Binding-site contacts:
Ligand atom CD contacts residue LEA1 of chain 1.F at 3.9 Å.
Ligand atom NE2 contacts residue TRP96 of chain 1.B at 3.4 Å.
Ligand atom CB contacts residue LEA1 of chain 1.F at 3.6 Å.
Ligand atom CB contacts residue TRP108 of chain 2.A at 3.8 Å (hydrophobic).
Ligand atom N contacts residue LEA1 of chain 1.F at 3.4 Å (h-bond).
Ligand atom CA contacts residue LEA1 of chain 1.F at 3.6 Å.
Ligand atom OE1 contacts residue TRP67 of chain 1.B at 3.7 Å.
Ligand atom N contacts residue TRP108 of chain 2.A at 3.7 Å.
Ligand atom CA contacts residue TRP108 of chain 2.A at 3.5 Å (hydrophobic).
Ligand atom O contacts residue SER33 of chain 1.B at 2.8 Å (h-bond).
Ligand atom C contacts residue LEA1 of chain 1.F at 2.8 Å.
Ligand atom CG contacts residue TYR42 of chain 1.B at 3.8 Å (hydrophobic).
Ligand atom OE1 contacts residue LEU98 of chain 1.B at 3.7 Å.
Ligand atom CD contacts residue TRP108 of chain 2.A at 3.4 Å (hydrophobic).
Ligand atom ND1 contacts residue TRP108 of chain 2.A at 4.0 Å.
Ligand atom N contacts residue LEA1 of chain 1.F at 1.3 Å.
Ligand atom CA contacts residue SER33 of chain 1.B at 3.3 Å.
Ligand atom SG contacts residue LEA1 of chain 1.F at 1.8 Å.
Ligand atom NE2 contacts residue SER76 of chain 1.B at 3.0 Å (h-bond).
Ligand atom C contacts residue SER33 of chain 1.B at 3.4 Å.
Ligand atom CB contacts residue TYR42 of chain 1.B at 3.6 Å (hydrophobic).
Ligand atom OE1 contacts residue THR78 of chain 1.B at 2.6 Å (h-bond).
Ligand atom O contacts residue LEU13 of chain 1.B at 3.3 Å.
Ligand atom CE1 contacts residue TRP67 of chain 1.B at 3.5 Å (hydrophobic).
Ligand atom CB contacts residue TRP108 of chain 2.A at 3.8 Å (hydrophobic).
Ligand atom CG contacts residue TRP67 of chain 1.B at 3.9 Å (hydrophobic).
Ligand atom NE2 contacts residue TRP67 of chain 1.B at 3.5 Å.
Ligand atom CA contacts residue LEA1 of chain 1.F at 2.4 Å.
Ligand atom CA contacts residue ALA34 of chain 1.B at 3.8 Å (hydrophobic).
Ligand atom CG contacts residue TRP67 of chain 1.B at 3.4 Å (hydrophobic).
Ligand atom CB contacts residue SER33 of chain 1.B at 3.6 Å.
Ligand atom CD2 contacts residue SER76 of chain 1.B at 3.7 Å.
Ligand atom CB contacts residue TRP67 of chain 1.B at 3.8 Å (hydrophobic).
Ligand atom CB contacts residue LEA1 of chain 1.F at 2.6 Å.
Ligand atom O contacts residue LEA1 of chain 1.F at 3.2 Å (h-bond).
Ligand atom NE2 contacts residue THR78 of chain 1.B at 3.8 Å.
Ligand atom NE2 contacts residue LEU98 of chain 1.B at 3.9 Å.
Ligand atom CG contacts residue ALA105 of chain 2.A at 3.6 Å (hydrophobic).
Ligand atom CB contacts residue TRP67 of chain 1.B at 3.8 Å (hydrophobic).
Ligand atom CD contacts residue THR78 of chain 1.B at 3.8 Å.

This protein binds this small molecule.
Small molecule (SMILES): NC(=O)CC[C@H](NC(=O)[C@@H]1CCCN1C(=O)[C@@H](N)Cc1c[nH]cn1)C(=O)NCC(=O)N1CCC[C@H]1C(=O)N1CCC[C@H]1C(=O)N[C@@H](CS)C(=O)N[C@@H](CCCC[NH3+])C(N)=O

Sequence of chain 1.B:
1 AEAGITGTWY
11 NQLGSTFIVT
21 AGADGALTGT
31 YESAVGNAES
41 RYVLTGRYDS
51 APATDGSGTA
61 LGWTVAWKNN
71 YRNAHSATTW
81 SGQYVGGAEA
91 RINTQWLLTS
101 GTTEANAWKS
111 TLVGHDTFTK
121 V

Sequence of chain 2.A:
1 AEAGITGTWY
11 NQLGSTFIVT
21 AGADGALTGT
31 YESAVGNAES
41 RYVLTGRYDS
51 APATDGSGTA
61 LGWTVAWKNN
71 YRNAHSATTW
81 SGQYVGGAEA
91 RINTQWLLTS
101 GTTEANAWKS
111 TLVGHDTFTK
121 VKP